Sequence of chain 1.G:
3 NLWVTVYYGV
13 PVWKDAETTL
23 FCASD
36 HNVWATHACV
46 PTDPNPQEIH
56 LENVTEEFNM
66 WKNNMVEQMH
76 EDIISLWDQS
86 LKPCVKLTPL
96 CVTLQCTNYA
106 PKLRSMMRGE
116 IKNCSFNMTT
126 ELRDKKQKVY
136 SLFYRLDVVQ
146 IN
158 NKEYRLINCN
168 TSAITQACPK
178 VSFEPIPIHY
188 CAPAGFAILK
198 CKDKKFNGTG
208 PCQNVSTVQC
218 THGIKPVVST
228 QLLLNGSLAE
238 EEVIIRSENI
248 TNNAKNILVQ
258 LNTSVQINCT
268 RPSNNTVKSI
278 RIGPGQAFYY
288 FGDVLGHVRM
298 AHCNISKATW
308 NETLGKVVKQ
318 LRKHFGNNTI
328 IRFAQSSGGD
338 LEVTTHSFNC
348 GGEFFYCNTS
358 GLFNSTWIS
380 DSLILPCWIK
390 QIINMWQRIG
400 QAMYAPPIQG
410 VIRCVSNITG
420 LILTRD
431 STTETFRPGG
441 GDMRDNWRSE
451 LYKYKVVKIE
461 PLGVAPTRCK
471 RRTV

A small-molecule ligand and the protein it binds are described below.
Small molecule (SMILES): CC(=O)N[C@@H]1[C@@H](O)[C@H](O)[C@@H](CO)O[C@H]1O

Binding-site contacts:
Ligand atom C2 contacts residue ASN271 of chain 1.G at 2.4 Å.
Ligand atom C1 contacts residue ASN271 of chain 1.G at 1.4 Å.
Ligand atom N2 contacts residue ASN271 of chain 1.G at 2.9 Å (h-bond).
Ligand atom O5 contacts residue LEU292 of chain 1.G at 3.8 Å.
Ligand atom C4 contacts residue ASN271 of chain 1.G at 4.2 Å.
Ligand atom O5 contacts residue ASN271 of chain 1.G at 2.4 Å (h-bond).
Ligand atom O7 contacts residue ASN271 of chain 1.G at 3.2 Å (h-bond).
Ligand atom C7 contacts residue ASN271 of chain 1.G at 3.2 Å.
Ligand atom C8 contacts residue ASN271 of chain 1.G at 3.8 Å.
Ligand atom C3 contacts residue ASN271 of chain 1.G at 3.8 Å.
Ligand atom C8 contacts residue VAL410 of chain 1.G at 3.6 Å (hydrophobic).
Ligand atom C5 contacts residue ASN271 of chain 1.G at 3.7 Å.
Ligand atom C1 contacts residue LEU292 of chain 1.G at 4.5 Å (hydrophobic).